Sequence of chain 2.B:
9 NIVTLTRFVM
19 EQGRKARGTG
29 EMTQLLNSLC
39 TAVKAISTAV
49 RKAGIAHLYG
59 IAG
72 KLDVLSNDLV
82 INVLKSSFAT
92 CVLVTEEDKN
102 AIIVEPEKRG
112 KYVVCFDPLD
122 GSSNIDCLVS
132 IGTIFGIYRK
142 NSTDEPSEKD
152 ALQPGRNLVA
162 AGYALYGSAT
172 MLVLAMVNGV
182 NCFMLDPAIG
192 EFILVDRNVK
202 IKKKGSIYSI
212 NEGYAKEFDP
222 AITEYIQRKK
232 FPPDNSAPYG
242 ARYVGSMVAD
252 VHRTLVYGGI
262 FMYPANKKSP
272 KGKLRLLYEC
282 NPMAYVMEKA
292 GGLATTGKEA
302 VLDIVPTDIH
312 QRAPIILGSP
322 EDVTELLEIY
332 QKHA

Binding-site contacts:
Ligand atom O3 contacts residue SER247 of chain 2.A at 3.6 Å.
Ligand atom C5 contacts residue LYS274 of chain 2.A at 3.4 Å.
Ligand atom O5 contacts residue LYS274 of chain 2.A at 2.8 Å (salt-bridge).
Ligand atom C6 contacts residue TYR244 of chain 2.A at 3.5 Å (hydrophobic).
Ligand atom C6 contacts residue TYR264 of chain 2.A at 3.9 Å (hydrophobic).
Ligand atom C4 contacts residue GLY246 of chain 2.A at 3.5 Å.
Ligand atom P2 contacts residue TYR264 of chain 2.A at 3.6 Å.
Ligand atom O3 contacts residue MET248 of chain 2.A at 2.9 Å (h-bond).
Ligand atom C3 contacts residue MET248 of chain 2.A at 3.7 Å (hydrophobic).
Ligand atom O3P contacts residue ARG276 of chain 2.A at 3.1 Å (salt-bridge).
Ligand atom C2 contacts residue LYS274 of chain 2.A at 3.8 Å.
Ligand atom P1 contacts residue MN1 of chain 2.C at 3.5 Å.
Ligand atom C4 contacts residue MET248 of chain 2.A at 3.8 Å (hydrophobic).
Ligand atom O1P contacts residue GLY122 of chain 2.A at 3.0 Å (h-bond).
Ligand atom O5P contacts residue ASN212 of chain 2.A at 3.0 Å (h-bond).
Ligand atom O1P contacts residue MN1 of chain 2.C at 2.6 Å.
Ligand atom P2 contacts residue TYR244 of chain 2.A at 3.9 Å.
Ligand atom O4 contacts residue MET248 of chain 2.A at 3.3 Å (h-bond).
Ligand atom O6 contacts residue TYR264 of chain 2.A at 3.4 Å.
Ligand atom O4P contacts residue ARG243 of chain 2.B at 2.8 Å (salt-bridge).
Ligand atom O4P contacts residue ASN212 of chain 2.A at 3.8 Å.
Ligand atom P2 contacts residue TYR215 of chain 2.A at 3.7 Å.
Ligand atom C6 contacts residue LYS274 of chain 2.A at 3.6 Å.
Ligand atom O6P contacts residue LYS274 of chain 2.A at 3.9 Å.
Ligand atom O6 contacts residue LYS274 of chain 2.A at 2.9 Å (salt-bridge).
Ligand atom C1 contacts residue ASP121 of chain 2.A at 3.6 Å.
Ligand atom P2 contacts residue ASN212 of chain 2.A at 3.7 Å.
Ligand atom O3P contacts residue GLU97 of chain 2.A at 3.8 Å.
Ligand atom O3P contacts residue MN1 of chain 2.C at 3.3 Å.
Ligand atom O6P contacts residue TYR264 of chain 2.A at 2.4 Å (h-bond).
Ligand atom C1 contacts residue GLY122 of chain 2.A at 3.7 Å.
Ligand atom C6 contacts residue GLY246 of chain 2.A at 3.8 Å.
Ligand atom O3 contacts residue ASP121 of chain 2.A at 2.8 Å (salt-bridge).
Ligand atom O5P contacts residue TYR244 of chain 2.A at 2.6 Å (h-bond).
Ligand atom O5P contacts residue TYR264 of chain 2.A at 3.8 Å.
Ligand atom O6P contacts residue TYR215 of chain 2.A at 2.7 Å (h-bond).
Ligand atom P2 contacts residue ARG243 of chain 2.B at 3.9 Å.
Ligand atom O1P contacts residue ASP121 of chain 2.A at 3.1 Å (salt-bridge).
Ligand atom O5P contacts residue ARG243 of chain 2.B at 3.8 Å.
Ligand atom O1P contacts residue GLU97 of chain 2.A at 3.8 Å.

The small molecule below binds the protein below.
Small molecule (SMILES): O=P(O)(O)OC[C@@H]1O[C@H](COP(=O)(O)O)[C@@H](O)[C@@H]1O

Sequence of chain 2.A:
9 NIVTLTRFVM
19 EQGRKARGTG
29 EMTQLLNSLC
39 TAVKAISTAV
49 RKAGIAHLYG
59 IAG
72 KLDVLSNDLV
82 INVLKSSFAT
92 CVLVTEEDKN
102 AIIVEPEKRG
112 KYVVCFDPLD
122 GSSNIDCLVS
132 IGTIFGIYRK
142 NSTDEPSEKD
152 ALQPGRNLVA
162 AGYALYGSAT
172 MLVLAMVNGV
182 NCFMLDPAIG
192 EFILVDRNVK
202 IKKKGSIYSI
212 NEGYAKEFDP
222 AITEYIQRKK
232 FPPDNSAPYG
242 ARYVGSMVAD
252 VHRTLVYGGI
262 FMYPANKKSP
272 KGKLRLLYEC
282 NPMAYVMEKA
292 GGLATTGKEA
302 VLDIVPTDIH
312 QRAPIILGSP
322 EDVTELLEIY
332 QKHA